A protein and the small-molecule ligand that binds it are described below.
Small molecule (SMILES): CC(=O)N[C@H]1[C@H](O[C@H]2[C@H](O)[C@@H](NC(C)=O)CO[C@@H]2CO)O[C@H](CO)[C@@H](O)[C@@H]1O

Sequence of chain 3.A:
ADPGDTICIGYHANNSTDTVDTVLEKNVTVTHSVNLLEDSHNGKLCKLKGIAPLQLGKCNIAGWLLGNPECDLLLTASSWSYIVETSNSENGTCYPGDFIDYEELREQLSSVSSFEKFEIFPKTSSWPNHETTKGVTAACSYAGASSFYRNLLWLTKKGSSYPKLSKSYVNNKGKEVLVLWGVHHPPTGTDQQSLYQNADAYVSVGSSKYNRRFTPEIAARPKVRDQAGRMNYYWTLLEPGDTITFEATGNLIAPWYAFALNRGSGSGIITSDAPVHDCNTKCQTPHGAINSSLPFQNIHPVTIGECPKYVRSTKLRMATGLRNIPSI

Binding-site contacts:
Ligand atom C7 contacts residue CYS94 of chain 3.A at 4.3 Å (hydrophobic).
Ligand atom N2 contacts residue ARG225 of chain 3.A at 3.5 Å (salt-bridge).
Ligand atom O7 contacts residue ASN68 of chain 3.A at 3.3 Å (h-bond).
Ligand atom C8 contacts residue CYS94 of chain 3.A at 4.2 Å (hydrophobic).
Ligand atom C2 contacts residue ASN91 of chain 3.A at 2.4 Å.
Ligand atom C4 contacts residue ASN91 of chain 3.A at 4.2 Å.
Ligand atom C8 contacts residue SER141 of chain 3.A at 4.1 Å.
Ligand atom O7 contacts residue CYS94 of chain 3.A at 3.6 Å.
Ligand atom O5 contacts residue ASN91 of chain 3.A at 2.3 Å (h-bond).
Ligand atom C8 contacts residue PRO69 of chain 3.A at 4.4 Å (hydrophobic).
Ligand atom C8 contacts residue ASN91 of chain 3.A at 4.5 Å.
Ligand atom C5 contacts residue ASN91 of chain 3.A at 3.6 Å.
Ligand atom O5 contacts residue GLU90 of chain 3.A at 4.0 Å.
Ligand atom C4 contacts residue ARG225 of chain 3.A at 4.2 Å.
Ligand atom C7 contacts residue ASN68 of chain 3.A at 3.7 Å.
Ligand atom C8 contacts residue ASN68 of chain 3.A at 3.3 Å.
Ligand atom C8 contacts residue ALA139 of chain 3.A at 4.2 Å (hydrophobic).
Ligand atom C7 contacts residue ALA139 of chain 3.A at 4.5 Å (hydrophobic).
Ligand atom O3 contacts residue ARG225 of chain 3.A at 2.0 Å (salt-bridge).
Ligand atom C7 contacts residue ARG225 of chain 3.A at 3.6 Å.
Ligand atom C7 contacts residue GLU70 of chain 3.A at 4.1 Å.
Ligand atom O7 contacts residue ALA139 of chain 3.A at 4.5 Å.
Ligand atom N2 contacts residue GLU70 of chain 3.A at 3.8 Å.
Ligand atom C3 contacts residue ASN91 of chain 3.A at 3.8 Å.
Ligand atom C7 contacts residue ASN91 of chain 3.A at 3.3 Å.
Ligand atom O6 contacts residue GLU90 of chain 3.A at 2.7 Å (salt-bridge).
Ligand atom C5 contacts residue GLU90 of chain 3.A at 4.0 Å.
Ligand atom C8 contacts residue CYS140 of chain 3.A at 4.4 Å (hydrophobic).
Ligand atom C6 contacts residue GLU90 of chain 3.A at 2.7 Å.
Ligand atom C1 contacts residue GLU70 of chain 3.A at 4.2 Å.
Ligand atom C2 contacts residue ARG225 of chain 3.A at 3.4 Å.
Ligand atom O7 contacts residue ARG225 of chain 3.A at 3.5 Å (salt-bridge).
Ligand atom C3 contacts residue ARG225 of chain 3.A at 3.2 Å.
Ligand atom O7 contacts residue ASN91 of chain 3.A at 3.2 Å (h-bond).
Ligand atom C8 contacts residue GLU70 of chain 3.A at 3.9 Å.
Ligand atom N2 contacts residue ASN91 of chain 3.A at 2.9 Å (h-bond).
Ligand atom C1 contacts residue ASN91 of chain 3.A at 1.4 Å.